This protein binds this small molecule.
Small molecule (SMILES): Cc1ccccc1Oc1ccc(Cn2cc(C3CC3)nn2)cc1O

Sequence of chain 1.D:
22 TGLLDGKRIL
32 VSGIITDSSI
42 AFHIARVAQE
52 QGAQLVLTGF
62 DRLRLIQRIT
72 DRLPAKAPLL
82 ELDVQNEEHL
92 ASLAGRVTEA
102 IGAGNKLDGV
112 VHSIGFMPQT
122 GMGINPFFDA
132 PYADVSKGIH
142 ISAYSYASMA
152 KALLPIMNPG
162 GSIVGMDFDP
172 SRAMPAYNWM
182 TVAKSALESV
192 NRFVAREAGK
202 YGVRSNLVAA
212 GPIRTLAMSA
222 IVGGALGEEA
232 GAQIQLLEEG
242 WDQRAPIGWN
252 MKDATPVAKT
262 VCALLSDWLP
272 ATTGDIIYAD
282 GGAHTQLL

Binding-site contacts:
Ligand atom CAJ contacts residue TYR178 of chain 1.D at 3.8 Å (hydrophobic).
Ligand atom CAU contacts residue ALA218 of chain 1.D at 3.9 Å (hydrophobic).
Ligand atom CAI contacts residue NAD1 of chain 1.S at 3.4 Å.
Ligand atom CAQ contacts residue ALA218 of chain 1.D at 3.5 Å (hydrophobic).
Ligand atom CAL contacts residue PRO176 of chain 1.D at 3.7 Å (hydrophobic).
Ligand atom OAB contacts residue NAD1 of chain 1.S at 2.9 Å (h-bond).
Ligand atom CAK contacts residue PRO176 of chain 1.D at 3.9 Å (hydrophobic).
Ligand atom CAE contacts residue GLY116 of chain 1.D at 3.7 Å.
Ligand atom CAH contacts residue NAD1 of chain 1.S at 3.2 Å.
Ligand atom NAN contacts residue GLN234 of chain 1.D at 3.4 Å (h-bond).
Ligand atom CAA contacts residue GLY116 of chain 1.D at 3.5 Å.
Ligand atom NAO contacts residue LEU238 of chain 1.D at 3.7 Å.
Ligand atom CAS contacts residue TYR178 of chain 1.D at 3.2 Å (hydrophobic).
Ligand atom CAQ contacts residue NAD1 of chain 1.S at 3.9 Å.
Ligand atom CAL contacts residue LEU237 of chain 1.D at 3.6 Å (hydrophobic).
Ligand atom CAG contacts residue NAD1 of chain 1.S at 3.1 Å.
Ligand atom CAI contacts residue TYR178 of chain 1.D at 3.5 Å (hydrophobic).
Ligand atom CAC contacts residue MET181 of chain 1.D at 3.9 Å (hydrophobic).
Ligand atom CAU contacts residue NAD1 of chain 1.S at 3.6 Å.
Ligand atom OAP contacts residue NAD1 of chain 1.S at 3.1 Å (h-bond).
Ligand atom CAS contacts residue NAD1 of chain 1.S at 3.3 Å.
Ligand atom OAB contacts residue TYR178 of chain 1.D at 2.3 Å (h-bond).
Ligand atom OAB contacts residue LYS185 of chain 1.D at 3.9 Å.
Ligand atom CAE contacts residue PHE117 of chain 1.D at 3.7 Å (hydrophobic).
Ligand atom CAG contacts residue MET219 of chain 1.D at 3.7 Å (hydrophobic).
Ligand atom CAC contacts residue MET118 of chain 1.D at 3.8 Å (hydrophobic).
Ligand atom CAD contacts residue MET181 of chain 1.D at 3.8 Å (hydrophobic).
Ligand atom CAI contacts residue PHE169 of chain 1.D at 3.9 Å (hydrophobic).
Ligand atom CAD contacts residue MET123 of chain 1.D at 3.6 Å (hydrophobic).
Ligand atom CAR contacts residue NAD1 of chain 1.S at 3.3 Å.
Ligand atom CAK contacts residue VAL223 of chain 1.D at 3.8 Å (hydrophobic).
Ligand atom CAJ contacts residue PHE169 of chain 1.D at 3.5 Å (hydrophobic).
Ligand atom CAA contacts residue ALA218 of chain 1.D at 3.3 Å (hydrophobic).
Ligand atom CAK contacts residue ALA177 of chain 1.D at 3.6 Å (hydrophobic).
Ligand atom CAA contacts residue NAD1 of chain 1.S at 3.6 Å.
Ligand atom NAN contacts residue LEU238 of chain 1.D at 3.6 Å.
Ligand atom CAF contacts residue VAL223 of chain 1.D at 3.9 Å (hydrophobic).
Ligand atom CAM contacts residue NAD1 of chain 1.S at 3.3 Å.
Ligand atom CAV contacts residue NAD1 of chain 1.S at 3.2 Å.
Ligand atom NAO contacts residue MET219 of chain 1.D at 3.8 Å.